The protein below binds the small molecule below.
Small molecule (SMILES): CC(=O)N[C@@H]1[C@@H](O)[C@H](O)[C@@H](CO)O[C@H]1O

Binding-site contacts:
Ligand atom O5 contacts residue ASN23 of chain 3.C at 2.4 Å (h-bond).
Ligand atom O5 contacts residue GLN15 of chain 3.C at 4.3 Å.
Ligand atom O7 contacts residue ASN23 of chain 3.C at 3.0 Å (h-bond).
Ligand atom C8 contacts residue LYS22 of chain 3.C at 3.9 Å.
Ligand atom C4 contacts residue ASN23 of chain 3.C at 4.1 Å.
Ligand atom C5 contacts residue ASN23 of chain 3.C at 3.6 Å.
Ligand atom C1 contacts residue ASN23 of chain 3.C at 1.4 Å.
Ligand atom C3 contacts residue ASN23 of chain 3.C at 3.6 Å.
Ligand atom C7 contacts residue ASN23 of chain 3.C at 3.1 Å.
Ligand atom C8 contacts residue ASN23 of chain 3.C at 4.4 Å.
Ligand atom O6 contacts residue GLN15 of chain 3.C at 4.1 Å.
Ligand atom C2 contacts residue ASN23 of chain 3.C at 2.2 Å.
Ligand atom N2 contacts residue ASN23 of chain 3.C at 2.6 Å (h-bond).

Sequence of chain 3.C:
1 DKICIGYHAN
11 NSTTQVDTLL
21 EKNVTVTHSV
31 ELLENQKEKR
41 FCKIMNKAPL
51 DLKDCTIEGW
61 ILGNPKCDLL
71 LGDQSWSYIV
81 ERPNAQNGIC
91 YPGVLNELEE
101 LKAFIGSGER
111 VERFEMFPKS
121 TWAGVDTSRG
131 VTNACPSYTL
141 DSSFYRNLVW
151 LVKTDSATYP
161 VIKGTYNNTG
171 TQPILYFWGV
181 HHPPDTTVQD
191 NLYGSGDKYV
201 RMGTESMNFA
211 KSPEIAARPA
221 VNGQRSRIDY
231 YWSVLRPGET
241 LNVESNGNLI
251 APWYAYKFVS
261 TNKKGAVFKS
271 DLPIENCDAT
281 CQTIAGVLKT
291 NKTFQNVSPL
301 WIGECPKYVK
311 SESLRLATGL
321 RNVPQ